Binding-site contacts:
Ligand atom C33 contacts residue ASP160 of chain 1.B at 3.2 Å.
Ligand atom N11 contacts residue PO41 of chain 1.J at 2.6 Å (h-bond).
Ligand atom C35 contacts residue ASP160 of chain 1.B at 3.5 Å.
Ligand atom O39 contacts residue ILE159 of chain 1.B at 3.3 Å.
Ligand atom O5 contacts residue LYS239 of chain 1.B at 3.3 Å (salt-bridge).
Ligand atom O22 contacts residue LYS239 of chain 1.B at 3.4 Å (salt-bridge).
Ligand atom O8 contacts residue PHE161 of chain 1.B at 3.1 Å.
Ligand atom C35 contacts residue LYS262 of chain 1.B at 3.7 Å.
Ligand atom C36 contacts residue LYS262 of chain 1.B at 3.6 Å.
Ligand atom P16 contacts residue HIS265 of chain 1.B at 3.7 Å.
Ligand atom O39 contacts residue ASP160 of chain 1.B at 2.9 Å (salt-bridge).
Ligand atom C44 contacts residue LEU18 of chain 1.B at 3.7 Å (hydrophobic).
Ligand atom O38 contacts residue ASP160 of chain 1.B at 3.1 Å (salt-bridge).
Ligand atom O17 contacts residue LYS239 of chain 1.B at 3.1 Å (salt-bridge).
Ligand atom O39 contacts residue LYS262 of chain 1.B at 3.4 Å.
Ligand atom C35 contacts residue PHE161 of chain 1.B at 3.6 Å (hydrophobic).
Ligand atom O9 contacts residue PHE194 of chain 1.B at 3.6 Å.
Ligand atom O38 contacts residue PHE161 of chain 1.B at 3.5 Å.
Ligand atom O39 contacts residue PHE161 of chain 1.B at 3.7 Å.
Ligand atom O17 contacts residue HIS265 of chain 1.B at 3.3 Å (h-bond).
Ligand atom N34 contacts residue PHE161 of chain 1.B at 3.6 Å.
Ligand atom O31 contacts residue LYS143 of chain 1.B at 3.6 Å.
Ligand atom C3 contacts residue PO41 of chain 1.J at 3.3 Å.
Ligand atom O41 contacts residue PO41 of chain 1.J at 2.6 Å (h-bond).
Ligand atom O17 contacts residue GLY264 of chain 1.B at 3.2 Å.
Ligand atom C47 contacts residue SER211 of chain 1.B at 3.7 Å.
Ligand atom O18 contacts residue THR60 of chain 1.B at 3.6 Å.
Ligand atom C1 contacts residue PHE192 of chain 1.B at 3.5 Å (hydrophobic).
Ligand atom N34 contacts residue LYS262 of chain 1.B at 3.6 Å.
Ligand atom C33 contacts residue PHE161 of chain 1.B at 3.4 Å (hydrophobic).
Ligand atom C7 contacts residue PHE161 of chain 1.B at 3.6 Å (hydrophobic).
Ligand atom O8 contacts residue LYS239 of chain 1.B at 2.6 Å (salt-bridge).
Ligand atom O10 contacts residue PHE192 of chain 1.B at 3.3 Å (h-bond).
Ligand atom O18 contacts residue HIS265 of chain 1.B at 3.2 Å.
Ligand atom C47 contacts residue VAL217 of chain 1.B at 3.6 Å (hydrophobic).
Ligand atom N11 contacts residue LEU62 of chain 1.B at 2.8 Å (h-bond).
Ligand atom N32 contacts residue PHE161 of chain 1.B at 3.7 Å.
Ligand atom C4 contacts residue PO41 of chain 1.J at 3.6 Å.
Ligand atom N34 contacts residue ASP160 of chain 1.B at 2.6 Å (salt-bridge).
Ligand atom C44 contacts residue CYS207 of chain 1.B at 3.7 Å (hydrophobic).

The protein below binds the small molecule below.
Small molecule (SMILES): CCCCCCCCCCC[C@@H](O)CC(=O)O[C@@H]1[C@@H](N)[C@@H](OP(=O)(O)OP(=O)(O)OC[C@H]2O[C@@H](n3ccc(=O)[nH]c3=O)[C@H](O)[C@@H]2O)O[C@H](CO)[C@H]1O

Sequence of chain 1.B:
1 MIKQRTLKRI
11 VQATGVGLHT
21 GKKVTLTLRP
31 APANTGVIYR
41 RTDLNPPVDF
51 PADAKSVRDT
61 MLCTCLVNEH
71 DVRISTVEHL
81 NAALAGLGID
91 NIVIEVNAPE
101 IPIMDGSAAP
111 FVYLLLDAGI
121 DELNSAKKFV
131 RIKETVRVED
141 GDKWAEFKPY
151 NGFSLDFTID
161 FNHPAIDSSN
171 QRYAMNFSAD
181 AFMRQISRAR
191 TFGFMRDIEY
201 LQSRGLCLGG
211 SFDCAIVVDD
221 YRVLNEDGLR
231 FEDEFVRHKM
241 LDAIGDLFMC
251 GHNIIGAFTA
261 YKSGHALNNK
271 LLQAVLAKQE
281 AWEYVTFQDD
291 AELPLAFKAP